The small molecule below binds the protein below.
Small molecule (SMILES): Cc1nc2ccccc2n1S(=O)(=O)c1ccc(F)cc1

Binding-site contacts:
Ligand atom C13 contacts residue ASN135 of chain 1.C at 3.7 Å.
Ligand atom C19 contacts residue GLU78 of chain 1.C at 3.7 Å.
Ligand atom C3 contacts residue ILE411 of chain 1.C at 3.7 Å (hydrophobic).
Ligand atom F20 contacts residue MET254 of chain 1.C at 3.2 Å.
Ligand atom S10 contacts residue ASN135 of chain 1.C at 3.5 Å (h-bond).
Ligand atom C15 contacts residue GLU78 of chain 1.C at 3.2 Å.
Ligand atom O11 contacts residue GLU78 of chain 1.C at 3.5 Å (salt-bridge).
Ligand atom N7 contacts residue ILE411 of chain 1.C at 3.6 Å (h-bond).
Ligand atom O12 contacts residue GLU79 of chain 1.C at 3.6 Å (salt-bridge).
Ligand atom C1 contacts residue PHE418 of chain 1.C at 3.4 Å (hydrophobic).
Ligand atom C15 contacts residue TYR132 of chain 1.C at 3.5 Å (hydrophobic).
Ligand atom O12 contacts residue ASN135 of chain 1.C at 2.8 Å (h-bond).
Ligand atom S10 contacts residue GLU78 of chain 1.C at 3.8 Å.
Ligand atom C19 contacts residue TYR82 of chain 1.C at 3.4 Å (hydrophobic).
Ligand atom C2 contacts residue ASN135 of chain 1.C at 3.8 Å.
Ligand atom C16 contacts residue GLU78 of chain 1.C at 3.5 Å.
Ligand atom F20 contacts residue ILE408 of chain 1.C at 3.3 Å.
Ligand atom C1 contacts residue ILE411 of chain 1.C at 3.6 Å (hydrophobic).
Ligand atom C14 contacts residue GLU78 of chain 1.C at 3.3 Å.
Ligand atom N7 contacts residue ASN135 of chain 1.C at 3.9 Å.
Ligand atom C16 contacts residue MET254 of chain 1.C at 3.8 Å (hydrophobic).
Ligand atom C17 contacts residue ILE408 of chain 1.C at 3.6 Å (hydrophobic).
Ligand atom C8 contacts residue ASN135 of chain 1.C at 3.6 Å.
Ligand atom C18 contacts residue TYR82 of chain 1.C at 3.6 Å (hydrophobic).
Ligand atom C6 contacts residue LEU136 of chain 1.C at 3.5 Å (hydrophobic).
Ligand atom C13 contacts residue ILE411 of chain 1.C at 3.8 Å (hydrophobic).
Ligand atom O11 contacts residue ASN135 of chain 1.C at 3.4 Å.
Ligand atom C4 contacts residue TYR132 of chain 1.C at 3.8 Å (hydrophobic).
Ligand atom C6 contacts residue PHE418 of chain 1.C at 3.8 Å (hydrophobic).
Ligand atom C16 contacts residue TYR132 of chain 1.C at 3.8 Å (hydrophobic).
Ligand atom C6 contacts residue CYS260 of chain 1.C at 3.6 Å (hydrophobic).
Ligand atom C5 contacts residue CYS260 of chain 1.C at 3.7 Å (hydrophobic).
Ligand atom O12 contacts residue TYR82 of chain 1.C at 3.4 Å.
Ligand atom O11 contacts residue TYR132 of chain 1.C at 3.4 Å.
Ligand atom C3 contacts residue ASN135 of chain 1.C at 3.5 Å.
Ligand atom N7 contacts residue HIS430 of chain 1.C at 3.3 Å.
Ligand atom N9 contacts residue ASN135 of chain 1.C at 3.5 Å (h-bond).
Ligand atom C5 contacts residue LEU136 of chain 1.C at 3.7 Å (hydrophobic).
Ligand atom C13 contacts residue TYR82 of chain 1.C at 3.5 Å (hydrophobic).
Ligand atom C2 contacts residue ILE411 of chain 1.C at 3.4 Å (hydrophobic).

Sequence of chain 1.C:
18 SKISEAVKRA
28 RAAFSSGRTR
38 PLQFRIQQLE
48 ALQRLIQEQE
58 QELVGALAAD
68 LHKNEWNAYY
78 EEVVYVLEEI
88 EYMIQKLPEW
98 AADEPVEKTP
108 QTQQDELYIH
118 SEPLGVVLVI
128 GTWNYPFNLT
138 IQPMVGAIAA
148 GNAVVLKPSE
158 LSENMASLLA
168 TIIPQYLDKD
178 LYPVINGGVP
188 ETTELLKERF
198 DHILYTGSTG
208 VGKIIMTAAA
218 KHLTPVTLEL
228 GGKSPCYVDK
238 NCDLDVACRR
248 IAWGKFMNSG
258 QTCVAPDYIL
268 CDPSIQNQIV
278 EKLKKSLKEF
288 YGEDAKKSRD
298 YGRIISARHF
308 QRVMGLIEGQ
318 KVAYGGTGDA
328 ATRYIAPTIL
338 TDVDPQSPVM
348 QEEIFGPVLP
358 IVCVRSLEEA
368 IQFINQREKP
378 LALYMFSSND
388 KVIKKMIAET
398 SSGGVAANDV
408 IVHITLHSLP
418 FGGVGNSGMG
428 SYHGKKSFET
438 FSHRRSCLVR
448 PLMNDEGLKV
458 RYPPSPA